Sequence of chain 1.A:
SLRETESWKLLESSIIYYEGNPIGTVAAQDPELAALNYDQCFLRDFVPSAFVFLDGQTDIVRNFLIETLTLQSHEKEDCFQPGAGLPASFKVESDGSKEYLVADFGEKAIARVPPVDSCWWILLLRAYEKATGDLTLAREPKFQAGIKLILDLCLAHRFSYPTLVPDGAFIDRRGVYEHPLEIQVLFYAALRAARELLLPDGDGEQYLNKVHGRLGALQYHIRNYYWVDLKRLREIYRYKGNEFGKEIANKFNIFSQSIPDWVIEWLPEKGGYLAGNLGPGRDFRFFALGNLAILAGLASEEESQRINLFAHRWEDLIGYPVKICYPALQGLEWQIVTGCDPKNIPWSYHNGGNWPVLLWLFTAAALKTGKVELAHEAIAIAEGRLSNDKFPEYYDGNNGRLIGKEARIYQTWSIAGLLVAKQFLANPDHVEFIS

Binding-site contacts:
Ligand atom O4 contacts residue ARG190 of chain 1.A at 2.9 Å (salt-bridge).
Ligand atom C5 contacts residue ASP189 of chain 1.A at 3.5 Å.
Ligand atom C3 contacts residue ASP189 of chain 1.A at 3.5 Å.
Ligand atom O3 contacts residue TYR371 of chain 1.A at 2.8 Å (h-bond).
Ligand atom O2 contacts residue ASP189 of chain 1.A at 2.6 Å (salt-bridge).
Ligand atom O5 contacts residue ASN47 of chain 1.A at 3.1 Å (h-bond).
Ligand atom C4 contacts residue ARG190 of chain 1.A at 3.9 Å.
Ligand atom C4 contacts residue ASP189 of chain 1.A at 3.3 Å.
Ligand atom C3 contacts residue TYR371 of chain 1.A at 3.7 Å (hydrophobic).
Ligand atom C2 contacts residue ASP189 of chain 1.A at 3.2 Å.
Ligand atom C5 contacts residue ASN47 of chain 1.A at 3.8 Å.
Ligand atom O1 contacts residue ASN47 of chain 1.A at 2.8 Å (h-bond).
Ligand atom C6 contacts residue ALA122 of chain 1.A at 4.2 Å (hydrophobic).
Ligand atom C4 contacts residue ILE123 of chain 1.A at 4.3 Å (hydrophobic).
Ligand atom O4 contacts residue ASP189 of chain 1.A at 4.0 Å.
Ligand atom C1 contacts residue ASN47 of chain 1.A at 3.3 Å.
Ligand atom C2 contacts residue TYR371 of chain 1.A at 4.1 Å (hydrophobic).
Ligand atom O1 contacts residue ILE123 of chain 1.A at 4.1 Å.
Ligand atom C2 contacts residue ASN47 of chain 1.A at 4.0 Å.
Ligand atom O6 contacts residue ALA122 of chain 1.A at 3.3 Å.
Ligand atom C5 contacts residue ILE123 of chain 1.A at 3.9 Å (hydrophobic).
Ligand atom O2 contacts residue GOL1 of chain 1.E at 3.3 Å.
Ligand atom O3 contacts residue HIS372 of chain 1.A at 3.9 Å.
Ligand atom C6 contacts residue ILE123 of chain 1.A at 3.7 Å (hydrophobic).
Ligand atom C6 contacts residue ASP189 of chain 1.A at 3.5 Å.
Ligand atom O5 contacts residue ASP189 of chain 1.A at 3.2 Å (salt-bridge).
Ligand atom O6 contacts residue ASP117 of chain 1.A at 4.4 Å.
Ligand atom O3 contacts residue ASP189 of chain 1.A at 2.7 Å (salt-bridge).
Ligand atom O1 contacts residue TYR48 of chain 1.A at 3.5 Å.
Ligand atom O2 contacts residue TYR371 of chain 1.A at 3.8 Å.
Ligand atom O4 contacts residue ILE123 of chain 1.A at 3.5 Å.
Ligand atom C1 contacts residue TYR48 of chain 1.A at 3.4 Å (hydrophobic).
Ligand atom C3 contacts residue ARG190 of chain 1.A at 4.1 Å.
Ligand atom O1 contacts residue LEU46 of chain 1.A at 3.5 Å.
Ligand atom C1 contacts residue TYR371 of chain 1.A at 4.1 Å (hydrophobic).
Ligand atom C6 contacts residue ASN47 of chain 1.A at 4.2 Å.
Ligand atom O3 contacts residue ARG190 of chain 1.A at 3.5 Å.
Ligand atom C6 contacts residue VAL126 of chain 1.A at 3.9 Å (hydrophobic).
Ligand atom O6 contacts residue ASN47 of chain 1.A at 3.5 Å (h-bond).
Ligand atom O6 contacts residue ILE123 of chain 1.A at 3.0 Å (h-bond).

The small molecule below binds the protein below.
Small molecule (SMILES): OC[C@H]1O[C@](O)(CO)[C@@H](O)[C@@H]1O